Binding-site contacts:
Ligand atom CAK contacts residue CYS79 of chain 2.A at 3.7 Å (hydrophobic).
Ligand atom CAQ contacts residue ARG74 of chain 2.A at 3.9 Å.
Ligand atom CBK contacts residue GLN80 of chain 2.A at 3.5 Å.
Ligand atom CAR contacts residue ARG74 of chain 2.A at 3.7 Å.
Ligand atom OBM contacts residue PHE76 of chain 2.A at 3.0 Å.
Ligand atom CAK contacts residue PHE157 of chain 2.A at 3.5 Å (hydrophobic).
Ligand atom CAY contacts residue CYS79 of chain 2.A at 3.8 Å (hydrophobic).
Ligand atom CAJ contacts residue CYS79 of chain 2.A at 3.9 Å (hydrophobic).
Ligand atom OBI contacts residue HIS243 of chain 2.A at 3.6 Å.
Ligand atom CAA contacts residue PHE157 of chain 2.A at 3.7 Å (hydrophobic).
Ligand atom CAA contacts residue MET158 of chain 2.A at 3.1 Å (hydrophobic).
Ligand atom CAU contacts residue GLY78 of chain 2.A at 4.0 Å.
Ligand atom CAN contacts residue LYS161 of chain 2.A at 3.7 Å.
Ligand atom OBM contacts residue GLN80 of chain 2.A at 3.5 Å.
Ligand atom CBE contacts residue LEU124 of chain 2.A at 3.9 Å (hydrophobic).
Ligand atom CAJ contacts residue PHE157 of chain 2.A at 3.8 Å (hydrophobic).
Ligand atom CAQ contacts residue GLU53 of chain 2.A at 3.7 Å.
Ligand atom CBB contacts residue ILE75 of chain 2.A at 3.7 Å (hydrophobic).
Ligand atom OBI contacts residue PHE76 of chain 2.A at 3.0 Å.
Ligand atom CAO contacts residue GLY78 of chain 2.A at 3.4 Å.
Ligand atom CAJ contacts residue PHE76 of chain 2.A at 3.0 Å (hydrophobic).
Ligand atom CAN contacts residue LEU124 of chain 2.A at 3.9 Å (hydrophobic).
Ligand atom CAL contacts residue HIS243 of chain 2.A at 3.1 Å.
Ligand atom CBJ contacts residue HIS243 of chain 2.A at 3.9 Å.
Ligand atom CAW contacts residue ARG82 of chain 2.A at 3.9 Å.
Ligand atom CAI contacts residue CYS79 of chain 2.A at 3.9 Å (hydrophobic).
Ligand atom CBD contacts residue CYS79 of chain 2.A at 3.8 Å (hydrophobic).
Ligand atom OBL contacts residue LEU263 of chain 2.A at 3.4 Å.
Ligand atom CAX contacts residue CYS79 of chain 2.A at 3.9 Å (hydrophobic).
Ligand atom CBC contacts residue MET158 of chain 2.A at 3.5 Å (hydrophobic).
Ligand atom CAW contacts residue CYS79 of chain 2.A at 3.9 Å (hydrophobic).
Ligand atom CAW contacts residue GLY78 of chain 2.A at 3.8 Å.
Ligand atom OBL contacts residue GLN80 of chain 2.A at 3.5 Å.
Ligand atom CAG contacts residue HIS243 of chain 2.A at 3.6 Å.
Ligand atom CAI contacts residue PHE76 of chain 2.A at 3.4 Å (hydrophobic).
Ligand atom CAI contacts residue HIS243 of chain 2.A at 3.3 Å.
Ligand atom CBF contacts residue CYS79 of chain 2.A at 3.9 Å (hydrophobic).
Ligand atom CAF contacts residue TYR121 of chain 2.A at 3.5 Å (hydrophobic).
Ligand atom CAB contacts residue MET158 of chain 2.A at 3.1 Å (hydrophobic).
Ligand atom CAC contacts residue MET158 of chain 2.A at 3.0 Å (hydrophobic).

A protein and the small-molecule ligand that binds it are described below.
Small molecule (SMILES): CCCc1c(OCCCn2ccc3cc(OCC(=O)O)ccc32)ccc2cc(C(=O)c3ccccc3)ccc12

Sequence of chain 2.A:
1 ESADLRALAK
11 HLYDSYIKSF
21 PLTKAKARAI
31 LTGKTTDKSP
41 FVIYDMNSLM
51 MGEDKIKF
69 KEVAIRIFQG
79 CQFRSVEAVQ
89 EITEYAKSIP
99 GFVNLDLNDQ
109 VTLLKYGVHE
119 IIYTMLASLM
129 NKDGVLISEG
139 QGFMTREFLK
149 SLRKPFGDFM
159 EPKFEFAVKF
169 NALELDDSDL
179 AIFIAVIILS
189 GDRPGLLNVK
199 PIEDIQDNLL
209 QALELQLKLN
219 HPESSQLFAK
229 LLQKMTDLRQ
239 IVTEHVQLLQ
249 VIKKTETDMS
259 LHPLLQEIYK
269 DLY